This small molecule binds to this protein.
Small molecule (SMILES): CC(C)C[C@H](NC(=O)[C@H](CCCCN)NC(=O)[C@H](CC(C)C)NC(=O)[C@H](CCC(=O)O)NC(=O)[C@@H](NC(=O)[C@@H](N)CS)[C@@H](C)O)C(=O)N[C@@H](CC(N)=O)C(=O)N[C@@H](CC(=O)O)C(=O)N[C@@H](Cc1ccc(O)cc1)C(=O)O

Sequence of chain 1.E:
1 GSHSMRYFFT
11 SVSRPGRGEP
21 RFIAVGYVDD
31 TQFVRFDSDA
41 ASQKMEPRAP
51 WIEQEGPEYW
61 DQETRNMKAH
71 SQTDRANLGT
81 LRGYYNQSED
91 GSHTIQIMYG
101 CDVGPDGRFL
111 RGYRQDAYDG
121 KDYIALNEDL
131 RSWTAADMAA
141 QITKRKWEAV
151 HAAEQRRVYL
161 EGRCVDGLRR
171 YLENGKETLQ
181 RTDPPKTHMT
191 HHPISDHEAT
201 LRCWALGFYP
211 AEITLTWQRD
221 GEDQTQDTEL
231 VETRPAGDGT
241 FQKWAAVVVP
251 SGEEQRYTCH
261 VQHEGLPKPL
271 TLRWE

Binding-site contacts:
Ligand atom OD1 contacts residue ARG156 of chain 1.E at 2.8 Å (salt-bridge).
Ligand atom CA contacts residue TYR171 of chain 1.E at 3.5 Å (hydrophobic).
Ligand atom N contacts residue TYR171 of chain 1.E at 2.6 Å (h-bond).
Ligand atom CA contacts residue TYR7 of chain 1.E at 3.3 Å (hydrophobic).
Ligand atom O contacts residue ASN77 of chain 1.E at 3.4 Å (h-bond).
Ligand atom CB contacts residue TYR99 of chain 1.E at 3.4 Å (hydrophobic).
Ligand atom O contacts residue TYR84 of chain 1.E at 2.8 Å (h-bond).
Ligand atom OE1 contacts residue ARG156 of chain 1.E at 3.0 Å (salt-bridge).
Ligand atom O contacts residue TYR7 of chain 1.E at 3.4 Å.
Ligand atom O contacts residue TYR159 of chain 1.E at 2.8 Å (h-bond).
Ligand atom N contacts residue GLU63 of chain 1.E at 3.1 Å (salt-bridge).
Ligand atom O contacts residue THR73 of chain 1.E at 3.4 Å.
Ligand atom O contacts residue ASN66 of chain 1.E at 3.4 Å.
Ligand atom C contacts residue TYR84 of chain 1.E at 3.4 Å (hydrophobic).
Ligand atom CB contacts residue TRP147 of chain 1.E at 3.4 Å (hydrophobic).
Ligand atom OD1 contacts residue ALA152 of chain 1.E at 3.3 Å.
Ligand atom OD1 contacts residue ASN77 of chain 1.E at 3.0 Å (h-bond).
Ligand atom CE1 contacts residue ASP116 of chain 1.E at 3.4 Å.
Ligand atom CD1 contacts residue HIS70 of chain 1.E at 3.5 Å.
Ligand atom OG1 contacts residue ASN66 of chain 1.E at 3.0 Å (h-bond).
Ligand atom OE2 contacts residue TYR159 of chain 1.E at 3.3 Å.
Ligand atom OH contacts residue ASP116 of chain 1.E at 2.6 Å (salt-bridge).
Ligand atom CG2 contacts residue GLU63 of chain 1.E at 3.4 Å.
Ligand atom N contacts residue ASN77 of chain 1.E at 2.8 Å (h-bond).
Ligand atom OXT contacts residue LYS146 of chain 1.E at 3.4 Å.
Ligand atom C contacts residue TYR7 of chain 1.E at 3.3 Å (hydrophobic).
Ligand atom CA contacts residue ASN77 of chain 1.E at 3.3 Å.
Ligand atom O contacts residue HIS70 of chain 1.E at 3.2 Å.
Ligand atom N contacts residue TYR7 of chain 1.E at 2.8 Å (h-bond).
Ligand atom SG contacts residue ARG163 of chain 1.E at 3.1 Å (salt-bridge).
Ligand atom N contacts residue TYR99 of chain 1.E at 2.9 Å (h-bond).
Ligand atom OXT contacts residue TYR84 of chain 1.E at 3.4 Å (h-bond).
Ligand atom O contacts residue THR143 of chain 1.E at 2.7 Å (h-bond).
Ligand atom CD2 contacts residue ASP74 of chain 1.E at 3.4 Å.
Ligand atom OE2 contacts residue ARG156 of chain 1.E at 3.3 Å.
Ligand atom CZ contacts residue ASP116 of chain 1.E at 3.4 Å.
Ligand atom CB contacts residue THR143 of chain 1.E at 3.4 Å.
Ligand atom O contacts residue TRP147 of chain 1.E at 2.6 Å (h-bond).
Ligand atom OG1 contacts residue GLU63 of chain 1.E at 2.7 Å (salt-bridge).
Ligand atom CG contacts residue ARG156 of chain 1.E at 3.4 Å.